Sequence of chain 2.B:
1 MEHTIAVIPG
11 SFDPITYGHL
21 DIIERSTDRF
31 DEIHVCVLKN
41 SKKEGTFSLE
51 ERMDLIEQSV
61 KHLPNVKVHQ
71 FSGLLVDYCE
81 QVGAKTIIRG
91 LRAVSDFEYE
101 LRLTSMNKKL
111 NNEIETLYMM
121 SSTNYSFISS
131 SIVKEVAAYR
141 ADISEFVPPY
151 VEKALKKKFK

A protein and the small-molecule ligand that binds it are described below.
Small molecule (SMILES): Nc1ncnc2c1ncn2[C@@H]1O[C@H](COP(=O)(O)OP(=O)(O)OP(O)(O)=S)[C@@H](O)[C@H]1O

Sequence of chain 2.A:
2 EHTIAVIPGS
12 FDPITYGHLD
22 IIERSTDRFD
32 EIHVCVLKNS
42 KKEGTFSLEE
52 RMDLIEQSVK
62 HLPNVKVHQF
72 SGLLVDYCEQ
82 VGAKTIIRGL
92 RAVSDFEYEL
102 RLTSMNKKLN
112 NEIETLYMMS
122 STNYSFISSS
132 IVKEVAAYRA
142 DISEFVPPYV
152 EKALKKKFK

Binding-site contacts:
Ligand atom C8 contacts residue ARG92 of chain 2.B at 3.3 Å.
Ligand atom O3G contacts residue SER131 of chain 2.B at 2.3 Å (h-bond).
Ligand atom S1G contacts residue ARG102 of chain 2.A at 3.5 Å (salt-bridge).
Ligand atom O2A contacts residue HIS19 of chain 2.B at 3.3 Å.
Ligand atom O5' contacts residue HIS19 of chain 2.B at 3.4 Å.
Ligand atom N6 contacts residue GLY18 of chain 2.B at 3.6 Å.
Ligand atom O1A contacts residue SER11 of chain 2.B at 3.6 Å.
Ligand atom O3' contacts residue GLY90 of chain 2.B at 3.2 Å (h-bond).
Ligand atom PA contacts residue HIS19 of chain 2.B at 3.8 Å.
Ligand atom C6 contacts residue TYR125 of chain 2.B at 3.8 Å (hydrophobic).
Ligand atom C5' contacts residue GLY10 of chain 2.B at 3.8 Å.
Ligand atom N6 contacts residue TYR125 of chain 2.B at 2.9 Å (h-bond).
Ligand atom C5' contacts residue PRO9 of chain 2.B at 3.6 Å (hydrophobic).
Ligand atom O3G contacts residue SER129 of chain 2.B at 3.3 Å.
Ligand atom C6 contacts residue ARG92 of chain 2.B at 3.4 Å.
Ligand atom N1 contacts residue SER121 of chain 2.B at 3.2 Å (h-bond).
Ligand atom N6 contacts residue ARG92 of chain 2.B at 3.7 Å.
Ligand atom C5 contacts residue ARG92 of chain 2.B at 3.5 Å.
Ligand atom O2A contacts residue PHE12 of chain 2.B at 2.9 Å (h-bond).
Ligand atom O2A contacts residue SER11 of chain 2.B at 3.2 Å (h-bond).
Ligand atom O3G contacts residue SER130 of chain 2.B at 3.3 Å (h-bond).
Ligand atom N1 contacts residue GLY18 of chain 2.B at 3.6 Å.
Ligand atom S1G contacts residue SER129 of chain 2.B at 3.4 Å.
Ligand atom C6 contacts residue GLY18 of chain 2.B at 3.6 Å.
Ligand atom C2 contacts residue SER121 of chain 2.B at 3.5 Å.
Ligand atom C2 contacts residue GLY18 of chain 2.B at 3.6 Å.
Ligand atom C8 contacts residue HIS19 of chain 2.B at 3.3 Å.
Ligand atom O2' contacts residue GLY90 of chain 2.B at 2.9 Å (h-bond).
Ligand atom S1G contacts residue ARG92 of chain 2.B at 3.8 Å.
Ligand atom O3' contacts residue ARG89 of chain 2.B at 3.5 Å.
Ligand atom O3A contacts residue HIS19 of chain 2.B at 3.5 Å.
Ligand atom C3' contacts residue ARG89 of chain 2.B at 3.6 Å.
Ligand atom N7 contacts residue ARG92 of chain 2.B at 2.9 Å (salt-bridge).
Ligand atom O2G contacts residue SER131 of chain 2.B at 3.5 Å (h-bond).
Ligand atom C2 contacts residue ARG92 of chain 2.B at 3.8 Å.
Ligand atom O4' contacts residue HIS19 of chain 2.B at 3.4 Å (h-bond).
Ligand atom N6 contacts residue ILE128 of chain 2.B at 3.2 Å (h-bond).
Ligand atom O2B contacts residue ARG92 of chain 2.B at 2.9 Å (salt-bridge).
Ligand atom N1 contacts residue ARG92 of chain 2.B at 3.6 Å.
Ligand atom PG contacts residue SER131 of chain 2.B at 3.4 Å.